Sequence of chain 1.E:
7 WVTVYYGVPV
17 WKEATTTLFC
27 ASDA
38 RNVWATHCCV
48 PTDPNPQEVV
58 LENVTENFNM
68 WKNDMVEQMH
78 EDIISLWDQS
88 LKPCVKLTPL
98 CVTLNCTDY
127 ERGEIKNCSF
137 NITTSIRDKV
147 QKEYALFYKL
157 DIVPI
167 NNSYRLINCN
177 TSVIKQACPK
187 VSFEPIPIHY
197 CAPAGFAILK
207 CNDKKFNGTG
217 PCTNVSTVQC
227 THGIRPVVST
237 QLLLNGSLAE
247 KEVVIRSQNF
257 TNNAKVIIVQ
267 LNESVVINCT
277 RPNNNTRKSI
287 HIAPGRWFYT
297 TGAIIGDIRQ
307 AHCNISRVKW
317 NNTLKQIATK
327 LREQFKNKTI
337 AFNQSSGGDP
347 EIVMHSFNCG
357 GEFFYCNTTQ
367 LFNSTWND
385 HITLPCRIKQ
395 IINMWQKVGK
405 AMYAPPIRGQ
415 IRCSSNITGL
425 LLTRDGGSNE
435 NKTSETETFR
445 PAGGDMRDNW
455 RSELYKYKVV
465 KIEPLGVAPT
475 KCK

This protein binds this small molecule.
Small molecule (SMILES): CC(=O)N[C@H]1[C@H](O[C@H]2[C@H](O)[C@@H](NC(C)=O)CO[C@@H]2CO)O[C@H](CO)[C@@H](O[C@@H]2O[C@H](CO[C@H]3O[C@H](CO)[C@@H](O)[C@H](O)[C@@H]3O)[C@@H](O)[C@H](O[C@H]3O[C@H](CO)[C@@H](O)[C@H](O)[C@@H]3O)[C@@H]2O)[C@@H]1O

Binding-site contacts:
Ligand atom C8 contacts residue THR215 of chain 1.E at 3.7 Å.
Ligand atom C8 contacts residue NAG1 of chain 1.BB at 4.2 Å.
Ligand atom C8 contacts residue PRO217 of chain 1.E at 3.5 Å (hydrophobic).
Ligand atom C7 contacts residue THR215 of chain 1.E at 4.0 Å.
Ligand atom C6 contacts residue ASP33 of chain 1.J at 3.8 Å.
Ligand atom C8 contacts residue GLN254 of chain 1.E at 4.2 Å.
Ligand atom O4 contacts residue BMA3 of chain 1.BB at 3.7 Å.
Ligand atom O7 contacts residue ASN213 of chain 1.E at 3.3 Å (h-bond).
Ligand atom C8 contacts residue SER253 of chain 1.E at 3.4 Å.
Ligand atom C1 contacts residue THR215 of chain 1.E at 3.5 Å.
Ligand atom C7 contacts residue GLY216 of chain 1.E at 4.1 Å.
Ligand atom O7 contacts residue GLY216 of chain 1.E at 3.8 Å.
Ligand atom C6 contacts residue NAG2 of chain 1.BB at 3.8 Å.
Ligand atom C8 contacts residue GLY216 of chain 1.E at 4.1 Å.
Ligand atom N2 contacts residue THR215 of chain 1.E at 3.4 Å.
Ligand atom N2 contacts residue ASN213 of chain 1.E at 2.9 Å (h-bond).
Ligand atom O5 contacts residue ASN213 of chain 1.E at 2.5 Å (h-bond).
Ligand atom C2 contacts residue ASN213 of chain 1.E at 2.6 Å.
Ligand atom C6 contacts residue NAG2 of chain 1.BB at 4.3 Å.
Ligand atom C4 contacts residue ASP33 of chain 1.J at 3.8 Å.
Ligand atom C8 contacts residue ASN213 of chain 1.E at 4.1 Å.
Ligand atom N2 contacts residue PRO217 of chain 1.E at 4.3 Å.
Ligand atom C7 contacts residue PRO217 of chain 1.E at 3.9 Å (hydrophobic).
Ligand atom C3 contacts residue BMA3 of chain 1.BB at 4.1 Å.
Ligand atom O3 contacts residue BMA3 of chain 1.BB at 3.2 Å (h-bond).
Ligand atom O6 contacts residue NAG2 of chain 1.BB at 3.9 Å.
Ligand atom C7 contacts residue NAG1 of chain 1.BB at 4.3 Å.
Ligand atom C5 contacts residue ASN213 of chain 1.E at 3.8 Å.
Ligand atom C5 contacts residue NAG2 of chain 1.BB at 4.0 Å.
Ligand atom C8 contacts residue ASN64 of chain 1.E at 3.4 Å.
Ligand atom O4 contacts residue ASP33 of chain 1.J at 3.0 Å (salt-bridge).
Ligand atom C7 contacts residue ASN213 of chain 1.E at 3.3 Å.
Ligand atom C3 contacts residue THR215 of chain 1.E at 4.0 Å.
Ligand atom C4 contacts residue NAG2 of chain 1.BB at 4.3 Å.
Ligand atom O4 contacts residue NAG2 of chain 1.BB at 3.4 Å (h-bond).
Ligand atom C3 contacts residue ASN213 of chain 1.E at 3.9 Å.
Ligand atom O7 contacts residue NAG1 of chain 1.BB at 3.9 Å.
Ligand atom C1 contacts residue ASN213 of chain 1.E at 1.5 Å.
Ligand atom C2 contacts residue THR215 of chain 1.E at 4.1 Å.
Ligand atom C5 contacts residue ASP33 of chain 1.J at 4.3 Å.

Sequence of chain 1.J:
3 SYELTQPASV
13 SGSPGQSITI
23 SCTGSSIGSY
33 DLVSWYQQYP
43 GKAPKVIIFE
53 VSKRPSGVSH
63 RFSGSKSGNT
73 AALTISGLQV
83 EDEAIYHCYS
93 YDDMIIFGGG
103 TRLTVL